Binding-site contacts:
Ligand atom O10 contacts residue ASN293 of chain 3.C at 4.5 Å.
Ligand atom C7 contacts residue TYR72 of chain 3.C at 4.3 Å (hydrophobic).
Ligand atom O6 contacts residue ASN93 of chain 3.C at 4.3 Å.
Ligand atom C5 contacts residue TYR72 of chain 3.C at 3.5 Å (hydrophobic).
Ligand atom O4 contacts residue THR291 of chain 3.C at 3.9 Å.
Ligand atom C3 contacts residue HIS298 of chain 3.C at 4.0 Å.
Ligand atom O1A contacts residue TYR72 of chain 3.C at 4.0 Å.
Ligand atom O1B contacts residue ARG77 of chain 3.C at 3.1 Å (salt-bridge).
Ligand atom C3 contacts residue ARG77 of chain 3.C at 4.3 Å.
Ligand atom O4 contacts residue GLY78 of chain 3.C at 3.4 Å.
Ligand atom N5 contacts residue TYR72 of chain 3.C at 2.9 Å (h-bond).
Ligand atom C4 contacts residue HIS298 of chain 3.C at 3.9 Å.
Ligand atom O1A contacts residue ARG77 of chain 3.C at 2.9 Å (salt-bridge).
Ligand atom C2 contacts residue GLY78 of chain 3.C at 4.0 Å.
Ligand atom C6 contacts residue ASN93 of chain 3.C at 3.9 Å.
Ligand atom C3 contacts residue GLY78 of chain 3.C at 4.1 Å.
Ligand atom C8 contacts residue ARG77 of chain 3.C at 4.4 Å.
Ligand atom C1 contacts residue TYR72 of chain 3.C at 4.3 Å (hydrophobic).
Ligand atom C11 contacts residue ASP85 of chain 3.D at 4.0 Å.
Ligand atom O8 contacts residue TYR72 of chain 3.C at 4.0 Å.
Ligand atom O1B contacts residue SER89 of chain 3.C at 4.4 Å.
Ligand atom O1A contacts residue GLY78 of chain 3.C at 3.1 Å (h-bond).
Ligand atom C10 contacts residue TYR72 of chain 3.C at 4.0 Å (hydrophobic).
Ligand atom O4 contacts residue ASN80 of chain 3.C at 4.4 Å.
Ligand atom O8 contacts residue ARG77 of chain 3.C at 3.5 Å (salt-bridge).
Ligand atom C3 contacts residue GLY78 of chain 3.C at 3.8 Å.
Ligand atom C1 contacts residue ARG77 of chain 3.C at 3.4 Å.
Ligand atom O4 contacts residue ILE79 of chain 3.C at 3.9 Å.
Ligand atom O3 contacts residue GLY78 of chain 3.C at 3.5 Å.
Ligand atom C11 contacts residue TYR72 of chain 3.C at 4.2 Å (hydrophobic).
Ligand atom C6 contacts residue TYR72 of chain 3.C at 3.7 Å (hydrophobic).
Ligand atom C4 contacts residue GLY78 of chain 3.C at 3.5 Å.
Ligand atom C1 contacts residue GLY78 of chain 3.C at 4.0 Å.
Ligand atom C4 contacts residue TYR72 of chain 3.C at 3.5 Å (hydrophobic).
Ligand atom O1B contacts residue TYR72 of chain 3.C at 4.2 Å.
Ligand atom O4 contacts residue HIS298 of chain 3.C at 3.1 Å (h-bond).
Ligand atom O4 contacts residue TYR72 of chain 3.C at 4.0 Å.

Sequence of chain 3.D:
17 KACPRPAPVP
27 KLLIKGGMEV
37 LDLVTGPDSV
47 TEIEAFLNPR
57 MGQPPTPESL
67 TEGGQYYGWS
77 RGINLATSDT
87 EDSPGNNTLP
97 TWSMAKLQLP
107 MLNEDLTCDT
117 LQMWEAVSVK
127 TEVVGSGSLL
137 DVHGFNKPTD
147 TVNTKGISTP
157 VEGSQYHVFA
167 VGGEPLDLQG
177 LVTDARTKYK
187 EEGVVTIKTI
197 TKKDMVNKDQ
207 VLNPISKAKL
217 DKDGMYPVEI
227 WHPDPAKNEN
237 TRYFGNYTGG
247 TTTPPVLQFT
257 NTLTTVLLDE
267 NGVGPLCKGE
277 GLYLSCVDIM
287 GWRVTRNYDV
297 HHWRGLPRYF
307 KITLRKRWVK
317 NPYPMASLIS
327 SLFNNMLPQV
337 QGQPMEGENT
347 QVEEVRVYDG

Sequence of chain 3.C:
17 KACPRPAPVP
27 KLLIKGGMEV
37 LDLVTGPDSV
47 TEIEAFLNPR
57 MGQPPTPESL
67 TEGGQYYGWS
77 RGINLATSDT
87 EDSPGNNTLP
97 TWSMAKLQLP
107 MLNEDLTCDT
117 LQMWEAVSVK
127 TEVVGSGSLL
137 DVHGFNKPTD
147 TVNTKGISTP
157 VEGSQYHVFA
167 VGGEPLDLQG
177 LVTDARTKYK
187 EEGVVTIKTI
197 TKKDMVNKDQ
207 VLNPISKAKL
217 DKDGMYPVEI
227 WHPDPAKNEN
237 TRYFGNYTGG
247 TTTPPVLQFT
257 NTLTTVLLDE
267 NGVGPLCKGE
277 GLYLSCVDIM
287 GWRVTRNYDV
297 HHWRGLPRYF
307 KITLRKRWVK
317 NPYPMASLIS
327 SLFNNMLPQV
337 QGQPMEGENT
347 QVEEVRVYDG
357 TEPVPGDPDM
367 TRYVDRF

The protein below binds the small molecule below.
Small molecule (SMILES): CC(=O)N[C@@H]1[C@@H](O[C@@H]2O[C@H](CO)[C@H](O)[C@H](O[C@]3(C(=O)O)C[C@H](O)[C@@H](NC(C)=O)[C@H]([C@H](O)[C@H](O)CO)O3)[C@H]2O)[C@H](O)[C@@H](CO[C@]2(C(=O)O)C[C@H](O)[C@@H](NC(C)=O)[C@H]([C@H](O)[C@H](O)CO)O2)O[C@H]1O